Binding-site contacts:
Ligand atom O contacts residue ARG129 of chain 1.A at 3.3 Å (salt-bridge).
Ligand atom O contacts residue GLY228 of chain 1.A at 4.2 Å.
Ligand atom OE2 contacts residue LYS225 of chain 1.A at 3.7 Å.
Ligand atom CD contacts residue VAL227 of chain 1.A at 3.6 Å (hydrophobic).
Ligand atom CB contacts residue GLY228 of chain 1.A at 3.9 Å.
Ligand atom N contacts residue GLY229 of chain 1.A at 3.6 Å.
Ligand atom CG contacts residue GLY229 of chain 1.A at 4.0 Å.
Ligand atom OE1 contacts residue VAL227 of chain 1.A at 4.3 Å.
Ligand atom CB contacts residue VAL227 of chain 1.A at 4.4 Å (hydrophobic).
Ligand atom CD contacts residue PHE230 of chain 1.A at 3.8 Å (hydrophobic).
Ligand atom CA contacts residue GLY229 of chain 1.A at 3.9 Å.
Ligand atom OE1 contacts residue PHE230 of chain 1.A at 3.4 Å (h-bond).
Ligand atom OE1 contacts residue ASN231 of chain 1.A at 3.8 Å.
Ligand atom CB contacts residue GLY229 of chain 1.A at 3.0 Å.
Ligand atom CG contacts residue GLY228 of chain 1.A at 4.4 Å.
Ligand atom CG contacts residue VAL227 of chain 1.A at 4.1 Å (hydrophobic).
Ligand atom OE2 contacts residue ALA224 of chain 1.A at 3.8 Å.
Ligand atom C contacts residue ARG129 of chain 1.A at 4.2 Å.
Ligand atom O contacts residue GLY229 of chain 1.A at 4.4 Å.
Ligand atom OXT contacts residue ARG129 of chain 1.A at 4.4 Å.
Ligand atom OE1 contacts residue GLY229 of chain 1.A at 4.3 Å.
Ligand atom OE2 contacts residue VAL227 of chain 1.A at 3.1 Å (h-bond).
Ligand atom CD contacts residue GLY229 of chain 1.A at 4.2 Å.
Ligand atom CB contacts residue PHE230 of chain 1.A at 4.0 Å (hydrophobic).
Ligand atom OE2 contacts residue PHE230 of chain 1.A at 3.6 Å.

Sequence of chain 1.A:
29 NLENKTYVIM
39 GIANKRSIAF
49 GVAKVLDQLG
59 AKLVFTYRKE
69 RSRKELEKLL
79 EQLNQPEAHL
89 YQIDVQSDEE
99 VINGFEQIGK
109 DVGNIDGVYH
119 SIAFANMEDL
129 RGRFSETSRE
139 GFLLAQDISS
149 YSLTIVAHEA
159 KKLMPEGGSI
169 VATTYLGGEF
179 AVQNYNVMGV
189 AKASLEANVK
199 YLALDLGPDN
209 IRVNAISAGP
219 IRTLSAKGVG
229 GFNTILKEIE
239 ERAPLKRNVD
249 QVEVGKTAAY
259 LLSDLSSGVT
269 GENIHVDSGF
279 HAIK

A protein and the small-molecule ligand that binds it are described below.
Small molecule (SMILES): N[C@@H](CCC(=O)O)C(=O)O